Binding-site contacts:
Ligand atom C3 contacts residue ASP155 of chain 1.A at 4.0 Å.
Ligand atom C2 contacts residue VAL21 of chain 1.A at 4.2 Å (hydrophobic).
Ligand atom N1 contacts residue LEU87 of chain 1.A at 4.1 Å.
Ligand atom S contacts residue GLY14 of chain 1.A at 4.4 Å.
Ligand atom C1 contacts residue ILE154 of chain 1.A at 4.1 Å (hydrophobic).
Ligand atom N2 contacts residue ILE71 of chain 1.A at 3.4 Å.
Ligand atom N2 contacts residue ASP155 of chain 1.A at 3.4 Å (salt-bridge).
Ligand atom C3 contacts residue LYS36 of chain 1.A at 3.7 Å.
Ligand atom N1 contacts residue LYS36 of chain 1.A at 3.8 Å.
Ligand atom N4 contacts residue VAL21 of chain 1.A at 3.9 Å.
Ligand atom C6 contacts residue ILE154 of chain 1.A at 4.3 Å (hydrophobic).
Ligand atom N2 contacts residue LEU87 of chain 1.A at 4.0 Å.
Ligand atom C4 contacts residue VAL21 of chain 1.A at 4.1 Å (hydrophobic).
Ligand atom N1 contacts residue ASP155 of chain 1.A at 3.3 Å (salt-bridge).
Ligand atom N4 contacts residue GLY14 of chain 1.A at 4.0 Å.
Ligand atom C5 contacts residue VAL21 of chain 1.A at 3.9 Å (hydrophobic).
Ligand atom C5 contacts residue SER15 of chain 1.A at 4.1 Å.
Ligand atom O1 contacts residue GLY14 of chain 1.A at 3.5 Å.
Ligand atom N4 contacts residue LEU13 of chain 1.A at 4.2 Å.
Ligand atom N3 contacts residue ILE154 of chain 1.A at 3.8 Å.
Ligand atom C4 contacts residue GLY16 of chain 1.A at 4.2 Å.
Ligand atom C1 contacts residue VAL21 of chain 1.A at 4.0 Å (hydrophobic).
Ligand atom N contacts residue LYS36 of chain 1.A at 3.2 Å (salt-bridge).
Ligand atom C4 contacts residue SER15 of chain 1.A at 4.5 Å.
Ligand atom N2 contacts residue ILE154 of chain 1.A at 3.7 Å.
Ligand atom N contacts residue ASP155 of chain 1.A at 3.6 Å.
Ligand atom N3 contacts residue LEU87 of chain 1.A at 4.4 Å.
Ligand atom C6 contacts residue LYS36 of chain 1.A at 4.3 Å.
Ligand atom C contacts residue VAL21 of chain 1.A at 3.9 Å (hydrophobic).
Ligand atom N3 contacts residue ILE71 of chain 1.A at 3.9 Å.
Ligand atom N3 contacts residue ASP155 of chain 1.A at 4.0 Å.
Ligand atom C6 contacts residue ASP155 of chain 1.A at 4.2 Å.
Ligand atom O1 contacts residue SER15 of chain 1.A at 3.8 Å.
Ligand atom C3 contacts residue VAL21 of chain 1.A at 4.2 Å (hydrophobic).
Ligand atom N1 contacts residue PHE156 of chain 1.A at 4.3 Å.
Ligand atom C4 contacts residue ASP155 of chain 1.A at 4.5 Å.
Ligand atom O contacts residue ILE154 of chain 1.A at 4.3 Å.
Ligand atom C5 contacts residue GLY16 of chain 1.A at 4.3 Å.
Ligand atom C2 contacts residue LYS36 of chain 1.A at 4.5 Å.
Ligand atom O contacts residue MET140 of chain 1.A at 4.0 Å.

Sequence of chain 1.A:
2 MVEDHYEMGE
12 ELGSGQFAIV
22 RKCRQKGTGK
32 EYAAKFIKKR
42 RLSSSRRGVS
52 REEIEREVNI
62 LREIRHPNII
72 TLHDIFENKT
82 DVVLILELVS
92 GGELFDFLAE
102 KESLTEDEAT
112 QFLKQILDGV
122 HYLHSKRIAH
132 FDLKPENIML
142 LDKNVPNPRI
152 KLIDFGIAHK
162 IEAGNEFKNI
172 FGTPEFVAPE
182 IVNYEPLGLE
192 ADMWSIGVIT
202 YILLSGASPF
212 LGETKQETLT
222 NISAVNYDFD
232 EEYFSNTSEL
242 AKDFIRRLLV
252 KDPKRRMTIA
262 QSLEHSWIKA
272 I

A protein and the small-molecule ligand that binds it are described below.
Small molecule (SMILES): NS(=O)(=O)c1cccc(-c2nnn[nH]2)c1